Sequence of chain 1.B:
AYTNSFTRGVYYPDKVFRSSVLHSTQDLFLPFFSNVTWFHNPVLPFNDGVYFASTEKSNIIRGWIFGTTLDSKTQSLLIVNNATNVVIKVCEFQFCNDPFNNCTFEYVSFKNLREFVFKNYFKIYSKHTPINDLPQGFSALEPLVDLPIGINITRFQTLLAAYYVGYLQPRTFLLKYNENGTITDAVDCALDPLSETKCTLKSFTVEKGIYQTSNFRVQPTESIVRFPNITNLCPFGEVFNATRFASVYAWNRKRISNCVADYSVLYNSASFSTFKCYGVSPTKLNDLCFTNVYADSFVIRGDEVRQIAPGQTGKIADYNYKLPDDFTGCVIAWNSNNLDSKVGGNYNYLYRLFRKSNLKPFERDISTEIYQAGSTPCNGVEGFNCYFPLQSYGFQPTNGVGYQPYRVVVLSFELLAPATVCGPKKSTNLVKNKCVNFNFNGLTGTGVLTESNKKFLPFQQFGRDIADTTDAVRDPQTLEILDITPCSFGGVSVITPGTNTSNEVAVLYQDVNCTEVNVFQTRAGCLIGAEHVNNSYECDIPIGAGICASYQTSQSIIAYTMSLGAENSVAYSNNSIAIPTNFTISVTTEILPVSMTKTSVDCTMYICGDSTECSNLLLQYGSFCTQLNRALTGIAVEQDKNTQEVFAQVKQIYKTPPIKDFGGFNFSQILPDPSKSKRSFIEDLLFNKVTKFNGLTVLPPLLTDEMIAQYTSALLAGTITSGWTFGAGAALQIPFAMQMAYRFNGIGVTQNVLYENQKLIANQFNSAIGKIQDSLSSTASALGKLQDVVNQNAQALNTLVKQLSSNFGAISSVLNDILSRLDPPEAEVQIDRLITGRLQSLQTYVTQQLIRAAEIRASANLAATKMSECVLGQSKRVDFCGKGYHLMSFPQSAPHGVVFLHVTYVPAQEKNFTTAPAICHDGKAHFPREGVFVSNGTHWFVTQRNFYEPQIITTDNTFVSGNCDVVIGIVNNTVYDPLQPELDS

Binding-site contacts:
Ligand atom C1 contacts residue ASN234 of chain 1.B at 1.4 Å.
Ligand atom C7 contacts residue ASN234 of chain 1.B at 3.5 Å.
Ligand atom C4 contacts residue ASN234 of chain 1.B at 4.2 Å.
Ligand atom N2 contacts residue ASN234 of chain 1.B at 2.8 Å (h-bond).
Ligand atom C2 contacts residue ASN234 of chain 1.B at 2.4 Å.
Ligand atom O6 contacts residue THR236 of chain 1.B at 4.4 Å.
Ligand atom O6 contacts residue THR108 of chain 1.B at 4.4 Å.
Ligand atom C5 contacts residue THR108 of chain 1.B at 4.2 Å.
Ligand atom O5 contacts residue ASN234 of chain 1.B at 2.4 Å (h-bond).
Ligand atom C1 contacts residue THR236 of chain 1.B at 4.3 Å.
Ligand atom O5 contacts residue THR236 of chain 1.B at 3.5 Å.
Ligand atom C5 contacts residue THR236 of chain 1.B at 3.8 Å.
Ligand atom C6 contacts residue THR236 of chain 1.B at 3.5 Å.
Ligand atom C3 contacts residue ASN234 of chain 1.B at 3.8 Å.
Ligand atom O5 contacts residue THR108 of chain 1.B at 3.5 Å.
Ligand atom C6 contacts residue THR108 of chain 1.B at 3.6 Å.
Ligand atom C5 contacts residue ASN234 of chain 1.B at 3.7 Å.
Ligand atom O7 contacts residue ASN234 of chain 1.B at 3.7 Å.

The small molecule below binds the protein below.
Small molecule (SMILES): CC(=O)N[C@@H]1[C@@H](O)[C@H](O)[C@@H](CO)O[C@H]1O